Sequence of chain 1.A:
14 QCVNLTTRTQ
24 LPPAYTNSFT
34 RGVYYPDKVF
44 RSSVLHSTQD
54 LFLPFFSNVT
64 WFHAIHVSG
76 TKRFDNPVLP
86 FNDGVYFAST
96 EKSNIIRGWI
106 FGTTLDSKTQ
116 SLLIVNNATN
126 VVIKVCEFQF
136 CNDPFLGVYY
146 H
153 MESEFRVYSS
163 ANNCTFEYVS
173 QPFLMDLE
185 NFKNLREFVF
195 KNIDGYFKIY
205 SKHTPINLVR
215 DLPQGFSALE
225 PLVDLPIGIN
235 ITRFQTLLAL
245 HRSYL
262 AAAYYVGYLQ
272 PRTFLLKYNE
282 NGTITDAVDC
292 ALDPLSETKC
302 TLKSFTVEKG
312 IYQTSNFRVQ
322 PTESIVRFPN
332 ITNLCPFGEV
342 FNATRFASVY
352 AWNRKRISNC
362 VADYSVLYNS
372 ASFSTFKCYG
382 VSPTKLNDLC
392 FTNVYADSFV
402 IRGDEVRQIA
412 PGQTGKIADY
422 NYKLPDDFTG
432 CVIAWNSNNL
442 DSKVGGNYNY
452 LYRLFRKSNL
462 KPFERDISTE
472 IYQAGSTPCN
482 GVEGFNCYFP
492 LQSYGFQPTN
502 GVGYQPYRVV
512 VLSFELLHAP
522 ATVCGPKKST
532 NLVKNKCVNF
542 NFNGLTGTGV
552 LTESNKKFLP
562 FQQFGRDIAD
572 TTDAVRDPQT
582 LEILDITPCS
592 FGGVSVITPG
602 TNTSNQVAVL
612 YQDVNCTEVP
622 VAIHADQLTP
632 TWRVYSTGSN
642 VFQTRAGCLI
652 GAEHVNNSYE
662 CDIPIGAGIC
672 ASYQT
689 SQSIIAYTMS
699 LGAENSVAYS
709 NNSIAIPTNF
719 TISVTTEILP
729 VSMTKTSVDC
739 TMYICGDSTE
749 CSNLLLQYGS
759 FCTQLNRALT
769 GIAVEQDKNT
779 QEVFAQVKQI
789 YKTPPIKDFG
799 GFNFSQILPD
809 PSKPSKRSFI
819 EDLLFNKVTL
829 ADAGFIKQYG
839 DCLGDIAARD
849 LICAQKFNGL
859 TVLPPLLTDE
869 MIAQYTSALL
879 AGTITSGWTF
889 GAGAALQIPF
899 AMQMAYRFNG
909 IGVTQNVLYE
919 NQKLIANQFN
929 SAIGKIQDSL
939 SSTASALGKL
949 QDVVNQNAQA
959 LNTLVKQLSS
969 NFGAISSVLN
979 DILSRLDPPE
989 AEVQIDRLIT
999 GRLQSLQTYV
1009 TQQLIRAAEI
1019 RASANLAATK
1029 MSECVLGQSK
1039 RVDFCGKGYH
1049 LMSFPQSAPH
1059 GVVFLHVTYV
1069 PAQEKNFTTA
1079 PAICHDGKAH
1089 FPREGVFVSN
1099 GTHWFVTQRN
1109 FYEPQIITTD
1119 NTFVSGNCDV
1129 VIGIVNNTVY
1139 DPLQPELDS

A protein and the small-molecule ligand that binds it are described below.
Small molecule (SMILES): CC(=O)N[C@H]1[C@H](O[C@H]2[C@H](O)[C@@H](NC(C)=O)CO[C@@H]2CO)O[C@H](CO)[C@@H](O)[C@@H]1O

Binding-site contacts:
Ligand atom C8 contacts residue ILE1132 of chain 1.A at 4.0 Å (hydrophobic).
Ligand atom C7 contacts residue ASN1134 of chain 1.A at 3.2 Å.
Ligand atom O5 contacts residue ASN1134 of chain 1.A at 2.4 Å (h-bond).
Ligand atom C5 contacts residue ASN1134 of chain 1.A at 3.7 Å.
Ligand atom C4 contacts residue ASN1134 of chain 1.A at 4.2 Å.
Ligand atom O7 contacts residue ASN1134 of chain 1.A at 3.2 Å (h-bond).
Ligand atom N2 contacts residue ASN1134 of chain 1.A at 2.9 Å (h-bond).
Ligand atom C8 contacts residue ASN1134 of chain 1.A at 4.4 Å.
Ligand atom C2 contacts residue ASN1134 of chain 1.A at 2.5 Å.
Ligand atom C1 contacts residue ASN1134 of chain 1.A at 1.4 Å.
Ligand atom C3 contacts residue ASN1134 of chain 1.A at 3.8 Å.